Sequence of chain 1.A:
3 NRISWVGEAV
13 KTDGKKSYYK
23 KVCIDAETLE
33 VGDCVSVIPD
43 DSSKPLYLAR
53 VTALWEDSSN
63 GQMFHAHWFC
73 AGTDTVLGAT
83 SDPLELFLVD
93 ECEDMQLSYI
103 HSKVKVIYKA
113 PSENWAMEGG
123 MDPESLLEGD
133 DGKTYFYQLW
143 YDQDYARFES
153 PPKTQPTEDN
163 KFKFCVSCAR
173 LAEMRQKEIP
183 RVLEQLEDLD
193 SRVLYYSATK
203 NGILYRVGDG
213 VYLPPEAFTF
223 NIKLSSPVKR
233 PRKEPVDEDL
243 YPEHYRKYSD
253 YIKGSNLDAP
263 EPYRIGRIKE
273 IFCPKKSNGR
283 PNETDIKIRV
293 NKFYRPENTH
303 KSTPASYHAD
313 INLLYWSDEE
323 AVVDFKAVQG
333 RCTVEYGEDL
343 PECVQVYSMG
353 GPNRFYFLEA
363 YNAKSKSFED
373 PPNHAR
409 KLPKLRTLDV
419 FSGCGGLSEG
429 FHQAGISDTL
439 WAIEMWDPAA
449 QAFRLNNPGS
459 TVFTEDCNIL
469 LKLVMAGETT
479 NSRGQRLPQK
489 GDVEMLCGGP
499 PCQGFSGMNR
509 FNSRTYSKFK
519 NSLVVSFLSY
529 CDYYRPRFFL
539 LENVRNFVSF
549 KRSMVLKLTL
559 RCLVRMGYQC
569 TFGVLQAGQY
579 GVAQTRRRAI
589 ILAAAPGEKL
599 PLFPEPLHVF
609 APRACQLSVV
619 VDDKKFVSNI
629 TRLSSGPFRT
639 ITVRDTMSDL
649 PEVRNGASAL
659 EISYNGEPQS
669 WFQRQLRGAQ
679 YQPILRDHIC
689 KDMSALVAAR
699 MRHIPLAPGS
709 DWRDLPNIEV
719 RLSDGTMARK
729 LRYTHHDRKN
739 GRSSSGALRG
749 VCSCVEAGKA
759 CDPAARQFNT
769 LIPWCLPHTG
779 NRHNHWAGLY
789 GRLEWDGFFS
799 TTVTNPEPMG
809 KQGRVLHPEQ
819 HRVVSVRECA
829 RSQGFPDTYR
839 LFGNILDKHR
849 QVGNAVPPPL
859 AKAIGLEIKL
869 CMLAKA

Binding-site contacts:
Ligand atom N22 contacts residue SER504 of chain 1.A at 3.3 Å (h-bond).
Ligand atom C21 contacts residue SER504 of chain 1.A at 3.6 Å.
Ligand atom C24 contacts residue PHE548 of chain 1.A at 4.2 Å (hydrophobic).
Ligand atom C24 contacts residue CYS500 of chain 1.A at 3.8 Å (hydrophobic).
Ligand atom N06 contacts residue HIS781 of chain 1.A at 3.8 Å.
Ligand atom C02 contacts residue LYS809 of chain 1.A at 4.0 Å.
Ligand atom C27 contacts residue SER504 of chain 1.A at 3.2 Å.
Ligand atom O25 contacts residue PHE548 of chain 1.A at 3.4 Å.
Ligand atom S23 contacts residue SER504 of chain 1.A at 3.8 Å.
Ligand atom O25 contacts residue SER504 of chain 1.A at 3.3 Å.
Ligand atom C31 contacts residue LYS809 of chain 1.A at 4.1 Å.
Ligand atom N32 contacts residue LYS809 of chain 1.A at 3.1 Å.
Ligand atom C01 contacts residue TRP784 of chain 1.A at 4.3 Å (hydrophobic).
Ligand atom C05 contacts residue HIS781 of chain 1.A at 4.5 Å.
Ligand atom C27 contacts residue CYS500 of chain 1.A at 4.3 Å (hydrophobic).
Ligand atom C27 contacts residue GLN501 of chain 1.A at 3.8 Å.
Ligand atom S23 contacts residue PHE548 of chain 1.A at 4.4 Å.
Ligand atom C24 contacts residue SER504 of chain 1.A at 3.9 Å.
Ligand atom N06 contacts residue TRP784 of chain 1.A at 4.2 Å.
Ligand atom C01 contacts residue LYS809 of chain 1.A at 4.0 Å.
Ligand atom C20 contacts residue SER504 of chain 1.A at 3.5 Å.

The protein below binds the small molecule below.
Small molecule (SMILES): CCc1c(C#N)c(SCc2ccc(N(C)S(C)(=O)=O)cc2)nc(N(C)CCNC)c1C#N